Binding-site contacts:
Ligand atom NAR contacts residue LEU88 of chain 1.B at 2.8 Å (h-bond).
Ligand atom CAL contacts residue TYR87 of chain 1.B at 3.4 Å (hydrophobic).
Ligand atom FAF contacts residue GLY17 of chain 1.B at 3.3 Å.
Ligand atom NAO contacts residue LEU88 of chain 1.B at 3.0 Å (h-bond).
Ligand atom CAK contacts residue GLY91 of chain 1.B at 4.0 Å.
Ligand atom CAW contacts residue GLY91 of chain 1.B at 3.9 Å.
Ligand atom NAR contacts residue TYR87 of chain 1.B at 3.8 Å.
Ligand atom NAO contacts residue TYR87 of chain 1.B at 3.9 Å.
Ligand atom SBB contacts residue ASP95 of chain 1.B at 3.4 Å (salt-bridge).
Ligand atom FAG contacts residue ALA147 of chain 1.B at 3.7 Å.
Ligand atom CAY contacts residue ILE16 of chain 1.B at 4.0 Å (hydrophobic).
Ligand atom CAT contacts residue LEU137 of chain 1.B at 3.4 Å (hydrophobic).
Ligand atom NAB contacts residue ILE16 of chain 1.B at 3.7 Å.
Ligand atom CAX contacts residue ILE16 of chain 1.B at 3.5 Å (hydrophobic).
Ligand atom CAU contacts residue GLY17 of chain 1.B at 3.7 Å.
Ligand atom SAE contacts residue PHE149 of chain 1.B at 3.8 Å.
Ligand atom NAO contacts residue LEU137 of chain 1.B at 3.9 Å.
Ligand atom CAW contacts residue LEU88 of chain 1.B at 3.6 Å (hydrophobic).
Ligand atom CAI contacts residue GLY17 of chain 1.B at 3.0 Å.
Ligand atom NBA contacts residue ILE16 of chain 1.B at 3.7 Å.
Ligand atom FAG contacts residue PHE149 of chain 1.B at 3.1 Å.
Ligand atom NAQ contacts residue LEU137 of chain 1.B at 3.8 Å.
Ligand atom NAB contacts residue ASP95 of chain 1.B at 2.7 Å (salt-bridge).
Ligand atom OAC contacts residue ASP95 of chain 1.B at 3.0 Å (salt-bridge).
Ligand atom CAH contacts residue GLY17 of chain 1.B at 3.7 Å.
Ligand atom NAP contacts residue ILE16 of chain 1.B at 3.1 Å.
Ligand atom CAX contacts residue LEU88 of chain 1.B at 3.7 Å (hydrophobic).
Ligand atom NBA contacts residue LEU137 of chain 1.B at 3.4 Å.
Ligand atom NAA contacts residue LEU137 of chain 1.B at 3.7 Å.
Ligand atom NAP contacts residue LEU137 of chain 1.B at 3.7 Å.
Ligand atom OAD contacts residue ILE16 of chain 1.B at 3.8 Å.
Ligand atom NAA contacts residue GLU86 of chain 1.B at 3.1 Å (salt-bridge).
Ligand atom CAL contacts residue GLY91 of chain 1.B at 3.9 Å.
Ligand atom CAK contacts residue ILE16 of chain 1.B at 3.5 Å (hydrophobic).
Ligand atom CAL contacts residue LEU88 of chain 1.B at 3.7 Å (hydrophobic).
Ligand atom CAH contacts residue GLY19 of chain 1.B at 3.5 Å.
Ligand atom CAW contacts residue ILE16 of chain 1.B at 3.8 Å (hydrophobic).
Ligand atom CAM contacts residue ILE16 of chain 1.B at 3.6 Å (hydrophobic).
Ligand atom CAS contacts residue LEU137 of chain 1.B at 3.6 Å (hydrophobic).
Ligand atom NAR contacts residue ILE16 of chain 1.B at 3.9 Å.

Sequence of chain 1.B:
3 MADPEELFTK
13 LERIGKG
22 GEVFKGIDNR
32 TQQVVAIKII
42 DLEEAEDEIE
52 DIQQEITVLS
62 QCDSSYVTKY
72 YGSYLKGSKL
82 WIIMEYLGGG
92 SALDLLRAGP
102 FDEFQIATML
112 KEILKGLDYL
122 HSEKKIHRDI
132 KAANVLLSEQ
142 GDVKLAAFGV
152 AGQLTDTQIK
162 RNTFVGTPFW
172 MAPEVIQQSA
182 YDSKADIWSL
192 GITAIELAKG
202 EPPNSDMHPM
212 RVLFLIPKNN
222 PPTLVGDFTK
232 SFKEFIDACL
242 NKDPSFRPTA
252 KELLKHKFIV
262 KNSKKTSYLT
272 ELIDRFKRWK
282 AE

The protein below binds the small molecule below.
Small molecule (SMILES): Nc1nc(Nc2ccc(S(N)(=O)=O)cc2)nn1C(=S)Nc1c(F)cccc1F